A small-molecule ligand and the protein it binds are described below.
Small molecule (SMILES): CN1Cc2cc(S(=O)(=O)Nc3ccccc3)ccc2NC1=O

Sequence of chain 1.A:
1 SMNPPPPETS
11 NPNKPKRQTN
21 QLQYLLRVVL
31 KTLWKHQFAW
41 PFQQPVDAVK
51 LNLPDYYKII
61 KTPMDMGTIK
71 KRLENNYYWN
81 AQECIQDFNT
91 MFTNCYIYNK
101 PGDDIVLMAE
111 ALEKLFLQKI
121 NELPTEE

Binding-site contacts:
Ligand atom O2 contacts residue TYR56 of chain 1.A at 4.3 Å.
Ligand atom C1 contacts residue ASN99 of chain 1.A at 3.6 Å.
Ligand atom O2 contacts residue ILE105 of chain 1.A at 4.1 Å.
Ligand atom C8 contacts residue ILE105 of chain 1.A at 4.1 Å (hydrophobic).
Ligand atom C9 contacts residue MET108 of chain 1.A at 3.6 Å (hydrophobic).
Ligand atom C13 contacts residue LEU51 of chain 1.A at 4.2 Å (hydrophobic).
Ligand atom C contacts residue PRO41 of chain 1.A at 4.1 Å (hydrophobic).
Ligand atom N1 contacts residue LEU53 of chain 1.A at 4.3 Å.
Ligand atom C14 contacts residue PRO41 of chain 1.A at 4.1 Å (hydrophobic).
Ligand atom C12 contacts residue LEU51 of chain 1.A at 3.7 Å (hydrophobic).
Ligand atom C10 contacts residue ILE105 of chain 1.A at 4.3 Å (hydrophobic).
Ligand atom C11 contacts residue TRP40 of chain 1.A at 3.8 Å (hydrophobic).
Ligand atom C5 contacts residue LEU51 of chain 1.A at 4.1 Å (hydrophobic).
Ligand atom C3 contacts residue ASN99 of chain 1.A at 4.0 Å.
Ligand atom C8 contacts residue ASP104 of chain 1.A at 3.8 Å.
Ligand atom C3 contacts residue LEU53 of chain 1.A at 3.8 Å (hydrophobic).
Ligand atom O2 contacts residue CYS95 of chain 1.A at 4.0 Å.
Ligand atom C2 contacts residue ILE105 of chain 1.A at 4.0 Å (hydrophobic).
Ligand atom N contacts residue VAL46 of chain 1.A at 3.9 Å.
Ligand atom C10 contacts residue TRP40 of chain 1.A at 3.6 Å (hydrophobic).
Ligand atom C13 contacts residue LEU53 of chain 1.A at 4.3 Å (hydrophobic).
Ligand atom C4 contacts residue LEU53 of chain 1.A at 4.3 Å (hydrophobic).
Ligand atom C contacts residue PHE42 of chain 1.A at 3.6 Å (hydrophobic).
Ligand atom N contacts residue ILE105 of chain 1.A at 3.9 Å.
Ligand atom C14 contacts residue ILE105 of chain 1.A at 4.2 Å (hydrophobic).
Ligand atom C2 contacts residue ASN99 of chain 1.A at 4.3 Å.
Ligand atom S contacts residue LEU51 of chain 1.A at 4.1 Å.
Ligand atom O1 contacts residue LEU51 of chain 1.A at 3.7 Å.
Ligand atom C contacts residue VAL46 of chain 1.A at 3.8 Å (hydrophobic).
Ligand atom C9 contacts residue ILE105 of chain 1.A at 4.1 Å (hydrophobic).
Ligand atom C10 contacts residue PRO41 of chain 1.A at 3.9 Å (hydrophobic).
Ligand atom N1 contacts residue ASN99 of chain 1.A at 3.5 Å (h-bond).
Ligand atom C contacts residue ILE105 of chain 1.A at 4.3 Å (hydrophobic).
Ligand atom O2 contacts residue ASN99 of chain 1.A at 2.9 Å (h-bond).
Ligand atom O contacts residue LEU51 of chain 1.A at 3.8 Å.
Ligand atom C2 contacts residue LEU53 of chain 1.A at 3.9 Å (hydrophobic).
Ligand atom C14 contacts residue VAL46 of chain 1.A at 4.0 Å (hydrophobic).
Ligand atom N1 contacts residue ILE105 of chain 1.A at 3.9 Å.
Ligand atom C1 contacts residue ILE105 of chain 1.A at 3.8 Å (hydrophobic).
Ligand atom C13 contacts residue ILE105 of chain 1.A at 4.1 Å (hydrophobic).